Sequence of chain 1.E:
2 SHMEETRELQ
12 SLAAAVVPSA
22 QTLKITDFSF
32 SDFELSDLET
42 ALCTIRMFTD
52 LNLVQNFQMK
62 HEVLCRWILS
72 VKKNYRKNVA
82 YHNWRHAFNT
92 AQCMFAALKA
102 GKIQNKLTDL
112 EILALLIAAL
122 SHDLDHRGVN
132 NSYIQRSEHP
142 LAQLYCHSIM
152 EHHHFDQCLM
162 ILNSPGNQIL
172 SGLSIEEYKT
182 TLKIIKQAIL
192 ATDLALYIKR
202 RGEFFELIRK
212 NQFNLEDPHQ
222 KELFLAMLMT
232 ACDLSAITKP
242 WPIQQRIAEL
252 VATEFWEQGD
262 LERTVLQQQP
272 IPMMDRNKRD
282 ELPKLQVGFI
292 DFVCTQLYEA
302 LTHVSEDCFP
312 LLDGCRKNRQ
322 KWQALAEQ

A protein and the small-molecule ligand that binds it are described below.
Small molecule (SMILES): CC(C)Cn1c(=O)n(C)c(=O)c2nc[nH]c21

Binding-site contacts:
Ligand atom C8 contacts residue TYR179 of chain 1.E at 3.8 Å (hydrophobic).
Ligand atom O6 contacts residue TYR179 of chain 1.E at 4.1 Å.
Ligand atom N1 contacts residue TYR179 of chain 1.E at 4.0 Å.
Ligand atom O6 contacts residue GLN169 of chain 1.E at 4.3 Å.
Ligand atom O2 contacts residue ILE176 of chain 1.E at 3.7 Å.
Ligand atom C14 contacts residue TYR179 of chain 1.E at 3.4 Å (hydrophobic).
Ligand atom O6 contacts residue SER172 of chain 1.E at 2.7 Å (h-bond).
Ligand atom C8 contacts residue GLN169 of chain 1.E at 4.3 Å.
Ligand atom C6 contacts residue TYR179 of chain 1.E at 3.9 Å (hydrophobic).
Ligand atom N1 contacts residue LEU171 of chain 1.E at 3.9 Å.
Ligand atom N9 contacts residue TYR179 of chain 1.E at 4.0 Å.
Ligand atom C5 contacts residue GLN169 of chain 1.E at 4.4 Å.
Ligand atom N7 contacts residue GLN169 of chain 1.E at 3.5 Å.
Ligand atom O2 contacts residue TYR179 of chain 1.E at 4.3 Å.
Ligand atom C11 contacts residue ILE176 of chain 1.E at 4.5 Å (hydrophobic).
Ligand atom C2 contacts residue TYR179 of chain 1.E at 4.1 Å (hydrophobic).
Ligand atom O6 contacts residue LEU171 of chain 1.E at 2.8 Å.
Ligand atom C12 contacts residue TYR179 of chain 1.E at 3.5 Å (hydrophobic).
Ligand atom C6 contacts residue LEU171 of chain 1.E at 3.8 Å (hydrophobic).
Ligand atom N1 contacts residue SER172 of chain 1.E at 3.9 Å.
Ligand atom O2 contacts residue LEU174 of chain 1.E at 3.8 Å.
Ligand atom C10 contacts residue TYR179 of chain 1.E at 4.2 Å (hydrophobic).
Ligand atom N7 contacts residue ASN164 of chain 1.E at 4.2 Å.
Ligand atom C2 contacts residue LEU174 of chain 1.E at 4.5 Å (hydrophobic).
Ligand atom N1 contacts residue LEU174 of chain 1.E at 4.2 Å.
Ligand atom C6 contacts residue SER172 of chain 1.E at 3.5 Å.
Ligand atom C14 contacts residue ILE176 of chain 1.E at 3.2 Å (hydrophobic).
Ligand atom C10 contacts residue GLY173 of chain 1.E at 4.1 Å.
Ligand atom C4 contacts residue TYR179 of chain 1.E at 4.0 Å (hydrophobic).
Ligand atom N7 contacts residue TYR179 of chain 1.E at 4.1 Å.
Ligand atom C13 contacts residue TYR179 of chain 1.E at 4.4 Å (hydrophobic).
Ligand atom C11 contacts residue TYR179 of chain 1.E at 4.4 Å (hydrophobic).
Ligand atom C12 contacts residue ILE176 of chain 1.E at 4.5 Å (hydrophobic).
Ligand atom N3 contacts residue TYR179 of chain 1.E at 4.1 Å.
Ligand atom C8 contacts residue ASN164 of chain 1.E at 3.9 Å.
Ligand atom C10 contacts residue SER172 of chain 1.E at 3.1 Å.
Ligand atom N7 contacts residue LEU163 of chain 1.E at 4.4 Å.
Ligand atom C5 contacts residue TYR179 of chain 1.E at 3.8 Å (hydrophobic).
Ligand atom C10 contacts residue LEU171 of chain 1.E at 3.0 Å (hydrophobic).
Ligand atom C10 contacts residue LEU174 of chain 1.E at 3.0 Å (hydrophobic).